Sequence of chain 1.D:
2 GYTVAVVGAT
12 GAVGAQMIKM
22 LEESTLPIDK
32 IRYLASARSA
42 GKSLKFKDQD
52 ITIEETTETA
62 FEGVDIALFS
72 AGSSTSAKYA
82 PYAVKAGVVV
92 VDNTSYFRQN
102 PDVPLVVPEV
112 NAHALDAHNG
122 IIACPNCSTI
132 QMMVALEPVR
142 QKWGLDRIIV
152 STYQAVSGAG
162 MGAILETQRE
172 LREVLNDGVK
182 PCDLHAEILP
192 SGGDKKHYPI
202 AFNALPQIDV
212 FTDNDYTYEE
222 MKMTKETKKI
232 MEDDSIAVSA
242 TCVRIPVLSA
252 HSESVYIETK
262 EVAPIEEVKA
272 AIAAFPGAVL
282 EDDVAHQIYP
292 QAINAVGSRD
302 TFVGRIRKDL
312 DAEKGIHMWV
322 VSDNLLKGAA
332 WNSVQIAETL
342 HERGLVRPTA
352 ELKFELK

Binding-site contacts:
Ligand atom N contacts residue ASN127 of chain 1.D at 3.1 Å (h-bond).
Ligand atom CA contacts residue GLU220 of chain 1.D at 3.9 Å.
Ligand atom O contacts residue GLY159 of chain 1.D at 3.3 Å (h-bond).
Ligand atom OXT contacts residue ILE209 of chain 1.D at 4.4 Å.
Ligand atom C contacts residue GLU220 of chain 1.D at 4.0 Å.
Ligand atom N contacts residue CYS128 of chain 1.D at 3.9 Å.
Ligand atom C contacts residue ARG245 of chain 1.D at 3.6 Å.
Ligand atom O contacts residue GLU220 of chain 1.D at 4.2 Å.
Ligand atom CB contacts residue NAP1 of chain 1.K at 3.6 Å.
Ligand atom OXT contacts residue GLN155 of chain 1.D at 2.9 Å (h-bond).
Ligand atom OXT contacts residue ARG245 of chain 1.D at 3.0 Å (salt-bridge).
Ligand atom OD2 contacts residue ASN127 of chain 1.D at 3.4 Å (h-bond).
Ligand atom CG contacts residue HIS252 of chain 1.D at 4.4 Å.
Ligand atom OXT contacts residue GLY159 of chain 1.D at 3.8 Å.
Ligand atom OD2 contacts residue CYS128 of chain 1.D at 2.6 Å (h-bond).
Ligand atom O contacts residue ARG245 of chain 1.D at 2.7 Å (salt-bridge).
Ligand atom CA contacts residue ASN127 of chain 1.D at 4.4 Å.
Ligand atom OXT contacts residue CYS128 of chain 1.D at 4.0 Å.
Ligand atom C contacts residue ALA160 of chain 1.D at 4.5 Å (hydrophobic).
Ligand atom OD2 contacts residue NAP1 of chain 1.K at 3.1 Å.
Ligand atom CG contacts residue CYS128 of chain 1.D at 1.6 Å (hydrophobic).
Ligand atom O contacts residue ILE209 of chain 1.D at 3.6 Å.
Ligand atom O contacts residue ALA160 of chain 1.D at 4.1 Å.
Ligand atom N contacts residue GLU220 of chain 1.D at 2.7 Å (salt-bridge).
Ligand atom CB contacts residue GLY159 of chain 1.D at 3.6 Å.
Ligand atom OXT contacts residue HIS252 of chain 1.D at 3.0 Å (h-bond).
Ligand atom C contacts residue ILE209 of chain 1.D at 4.2 Å (hydrophobic).
Ligand atom N contacts residue GLN155 of chain 1.D at 4.4 Å.
Ligand atom O contacts residue GLN155 of chain 1.D at 4.3 Å.
Ligand atom C contacts residue HIS252 of chain 1.D at 4.1 Å.
Ligand atom CG contacts residue ASN127 of chain 1.D at 3.8 Å.
Ligand atom C contacts residue GLN155 of chain 1.D at 3.7 Å.
Ligand atom C contacts residue CYS128 of chain 1.D at 4.3 Å (hydrophobic).
Ligand atom CA contacts residue GLY159 of chain 1.D at 3.4 Å.
Ligand atom CA contacts residue CYS128 of chain 1.D at 3.6 Å (hydrophobic).
Ligand atom C contacts residue GLY159 of chain 1.D at 3.4 Å.
Ligand atom CG contacts residue NAP1 of chain 1.K at 3.3 Å.
Ligand atom CB contacts residue HIS252 of chain 1.D at 4.0 Å.
Ligand atom CB contacts residue CYS128 of chain 1.D at 2.5 Å (hydrophobic).
Ligand atom OXT contacts residue GLU220 of chain 1.D at 4.0 Å.

A protein and the small-molecule ligand that binds it are described below.
Small molecule (SMILES): N[C@H](CC=O)C(=O)O